This small molecule binds to this protein.
Small molecule (SMILES): N#C[Fe](=C=O)C#N

Sequence of chain 1.D:
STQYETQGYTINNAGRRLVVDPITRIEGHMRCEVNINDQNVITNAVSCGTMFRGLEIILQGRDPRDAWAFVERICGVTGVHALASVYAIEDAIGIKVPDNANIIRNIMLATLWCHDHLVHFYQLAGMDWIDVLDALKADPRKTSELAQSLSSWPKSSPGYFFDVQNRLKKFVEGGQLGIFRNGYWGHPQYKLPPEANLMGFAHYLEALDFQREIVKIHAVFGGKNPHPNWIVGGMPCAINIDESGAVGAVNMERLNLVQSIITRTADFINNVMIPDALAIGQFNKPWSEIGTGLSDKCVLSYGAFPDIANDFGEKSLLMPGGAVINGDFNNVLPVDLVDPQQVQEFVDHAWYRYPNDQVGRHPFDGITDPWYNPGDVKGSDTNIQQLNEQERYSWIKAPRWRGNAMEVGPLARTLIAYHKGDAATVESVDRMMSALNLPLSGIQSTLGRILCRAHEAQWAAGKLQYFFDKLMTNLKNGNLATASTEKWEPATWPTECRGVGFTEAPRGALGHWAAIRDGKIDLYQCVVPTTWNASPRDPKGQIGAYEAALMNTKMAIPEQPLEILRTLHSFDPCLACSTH

Binding-site contacts:
Ligand atom N1 contacts residue CYS579 of chain 1.D at 3.4 Å.
Ligand atom C1 contacts residue THR532 of chain 1.D at 3.9 Å.
Ligand atom N2 contacts residue ARG509 of chain 1.D at 2.9 Å (salt-bridge).
Ligand atom C3 contacts residue PRO531 of chain 1.D at 3.9 Å (hydrophobic).
Ligand atom N2 contacts residue PRO508 of chain 1.D at 3.3 Å (h-bond).
Ligand atom FE contacts residue NI1 of chain 1.U at 3.0 Å.
Ligand atom C1 contacts residue PRO531 of chain 1.D at 3.7 Å (hydrophobic).
Ligand atom C3 contacts residue HIS83 of chain 1.D at 3.5 Å.
Ligand atom O3 contacts residue ALA507 of chain 1.D at 3.5 Å.
Ligand atom C3 contacts residue VAL530 of chain 1.D at 3.5 Å (hydrophobic).
Ligand atom C3 contacts residue CYS579 of chain 1.D at 3.0 Å (hydrophobic).
Ligand atom C2 contacts residue ARG509 of chain 1.D at 3.4 Å.
Ligand atom O3 contacts residue HIS83 of chain 1.D at 3.4 Å (h-bond).
Ligand atom C1 contacts residue NI1 of chain 1.U at 4.0 Å.
Ligand atom C1 contacts residue CYS576 of chain 1.D at 3.7 Å (hydrophobic).
Ligand atom C3 contacts residue VAL82 of chain 1.D at 3.8 Å (hydrophobic).
Ligand atom C2 contacts residue CSO79 of chain 1.D at 3.2 Å.
Ligand atom N1 contacts residue CYS576 of chain 1.D at 3.8 Å.
Ligand atom C2 contacts residue CYS579 of chain 1.D at 4.2 Å (hydrophobic).
Ligand atom O3 contacts residue VAL82 of chain 1.D at 3.5 Å.
Ligand atom N1 contacts residue THR532 of chain 1.D at 2.9 Å (h-bond).
Ligand atom O3 contacts residue VAL530 of chain 1.D at 3.3 Å.
Ligand atom O3 contacts residue PRO531 of chain 1.D at 3.5 Å.
Ligand atom C2 contacts residue ALA507 of chain 1.D at 3.6 Å (hydrophobic).
Ligand atom N1 contacts residue PRO531 of chain 1.D at 3.5 Å.
Ligand atom C1 contacts residue VAL530 of chain 1.D at 3.7 Å (hydrophobic).
Ligand atom FE contacts residue CYS579 of chain 1.D at 2.3 Å.
Ligand atom O3 contacts residue LEU512 of chain 1.D at 3.7 Å.
Ligand atom C3 contacts residue CSO79 of chain 1.D at 3.3 Å.
Ligand atom N2 contacts residue CSO79 of chain 1.D at 3.5 Å.
Ligand atom C1 contacts residue CYS579 of chain 1.D at 3.0 Å (hydrophobic).
Ligand atom O3 contacts residue CYS579 of chain 1.D at 3.9 Å.
Ligand atom FE contacts residue CSO79 of chain 1.D at 2.7 Å.
Ligand atom N1 contacts residue VAL530 of chain 1.D at 3.8 Å.
Ligand atom C3 contacts residue ALA507 of chain 1.D at 3.9 Å (hydrophobic).
Ligand atom O3 contacts residue CSO79 of chain 1.D at 4.1 Å.
Ligand atom N1 contacts residue ARG509 of chain 1.D at 3.8 Å.
Ligand atom N2 contacts residue ALA507 of chain 1.D at 3.3 Å.
Ligand atom FE contacts residue CYS576 of chain 1.D at 4.2 Å.
Ligand atom C1 contacts residue ARG509 of chain 1.D at 3.7 Å.